Binding-site contacts:
Ligand atom C4 contacts residue LYS189 of chain 1.A at 3.5 Å.
Ligand atom N3 contacts residue SER192 of chain 1.A at 3.2 Å (h-bond).
Ligand atom O2 contacts residue THR87 of chain 1.A at 3.4 Å.
Ligand atom C5 contacts residue LYS189 of chain 1.A at 3.2 Å.
Ligand atom O3 contacts residue THR87 of chain 1.A at 3.2 Å.
Ligand atom C32 contacts residue PRO169 of chain 1.A at 3.8 Å (hydrophobic).
Ligand atom C4 contacts residue TRP212 of chain 1.A at 3.8 Å (hydrophobic).
Ligand atom C17 contacts residue SER211 of chain 1.A at 3.8 Å.
Ligand atom O2 contacts residue TRP212 of chain 1.A at 3.6 Å.
Ligand atom N3 contacts residue LYS189 of chain 1.A at 3.3 Å.
Ligand atom C28 contacts residue HIS41 of chain 1.A at 3.4 Å.
Ligand atom C4 contacts residue SER192 of chain 1.A at 3.4 Å.
Ligand atom C22 contacts residue LYS189 of chain 1.A at 3.5 Å.
Ligand atom C1 contacts residue GLY215 of chain 1.A at 3.8 Å.
Ligand atom C20 contacts residue TRP212 of chain 1.A at 3.7 Å (hydrophobic).
Ligand atom C1 contacts residue TRP212 of chain 1.A at 3.5 Å (hydrophobic).
Ligand atom C4 contacts residue SER211 of chain 1.A at 3.6 Å.
Ligand atom C2 contacts residue GLY213 of chain 1.A at 3.6 Å.
Ligand atom C25 contacts residue LYS189 of chain 1.A at 3.6 Å.
Ligand atom C5 contacts residue SER192 of chain 1.A at 3.7 Å.
Ligand atom N1 contacts residue SER187 of chain 1.A at 2.8 Å (h-bond).
Ligand atom N24 contacts residue HIS41 of chain 1.A at 3.6 Å (h-bond).
Ligand atom C19 contacts residue TRP212 of chain 1.A at 3.3 Å (hydrophobic).
Ligand atom C1 contacts residue ASP186 of chain 1.A at 3.6 Å.
Ligand atom N2 contacts residue GLY213 of chain 1.A at 3.7 Å.
Ligand atom C32 contacts residue THR87 of chain 1.A at 3.8 Å.
Ligand atom C17 contacts residue TRP212 of chain 1.A at 3.5 Å (hydrophobic).
Ligand atom C24 contacts residue HIS41 of chain 1.A at 3.4 Å.
Ligand atom N2 contacts residue ASP186 of chain 1.A at 2.8 Å (salt-bridge).
Ligand atom O23 contacts residue LYS189 of chain 1.A at 3.3 Å.
Ligand atom C7 contacts residue TRP212 of chain 1.A at 3.5 Å (hydrophobic).
Ligand atom C1 contacts residue SER187 of chain 1.A at 3.6 Å.
Ligand atom C3 contacts residue TRP212 of chain 1.A at 3.7 Å (hydrophobic).
Ligand atom C28 contacts residue ASP44 of chain 1.A at 3.8 Å.
Ligand atom N2 contacts residue GLY215 of chain 1.A at 2.8 Å (h-bond).
Ligand atom C7 contacts residue GLY213 of chain 1.A at 3.2 Å.
Ligand atom C27 contacts residue HIS41 of chain 1.A at 3.4 Å.
Ligand atom N1 contacts residue ASP186 of chain 1.A at 3.0 Å (salt-bridge).
Ligand atom C2 contacts residue TRP212 of chain 1.A at 3.3 Å (hydrophobic).
Ligand atom C7 contacts residue GLY215 of chain 1.A at 3.3 Å.

Sequence of chain 1.A:
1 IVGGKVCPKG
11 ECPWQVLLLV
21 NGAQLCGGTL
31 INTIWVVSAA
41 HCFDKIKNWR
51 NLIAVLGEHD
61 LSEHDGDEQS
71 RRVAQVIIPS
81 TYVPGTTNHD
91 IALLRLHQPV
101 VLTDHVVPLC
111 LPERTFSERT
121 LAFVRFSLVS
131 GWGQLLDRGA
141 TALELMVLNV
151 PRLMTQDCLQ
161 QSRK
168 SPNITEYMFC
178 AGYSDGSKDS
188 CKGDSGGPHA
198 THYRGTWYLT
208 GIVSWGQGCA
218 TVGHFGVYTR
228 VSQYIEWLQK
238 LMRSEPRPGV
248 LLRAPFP

The protein below binds the small molecule below.
Small molecule (SMILES): COc1ccc([C@@H](Nc2ccc(C(=N)N)cc2)C(=O)NCc2ccccc2)cc1OC